Binding-site contacts:
Ligand atom C3 contacts residue PRO83 of chain 1.A at 3.8 Å (hydrophobic).
Ligand atom C8 contacts residue ARG84 of chain 1.A at 3.7 Å.
Ligand atom C8 contacts residue ASN284 of chain 1.A at 4.3 Å.
Ligand atom C1 contacts residue ASN284 of chain 1.A at 1.5 Å.
Ligand atom C4 contacts residue ASN284 of chain 1.A at 4.4 Å.
Ligand atom C3 contacts residue ASN284 of chain 1.A at 3.9 Å.
Ligand atom C7 contacts residue ASN284 of chain 1.A at 3.4 Å.
Ligand atom C8 contacts residue ARG356 of chain 1.A at 4.5 Å.
Ligand atom N2 contacts residue PRO83 of chain 1.A at 2.7 Å (h-bond).
Ligand atom O5 contacts residue ASN284 of chain 1.A at 2.5 Å (h-bond).
Ligand atom O7 contacts residue ASN284 of chain 1.A at 3.4 Å (h-bond).
Ligand atom C7 contacts residue PRO83 of chain 1.A at 3.6 Å (hydrophobic).
Ligand atom O3 contacts residue PRO83 of chain 1.A at 4.3 Å.
Ligand atom C8 contacts residue LEU85 of chain 1.A at 3.9 Å (hydrophobic).
Ligand atom N2 contacts residue ARG84 of chain 1.A at 4.0 Å.
Ligand atom C1 contacts residue TYR82 of chain 1.A at 4.4 Å (hydrophobic).
Ligand atom C7 contacts residue ARG84 of chain 1.A at 4.3 Å.
Ligand atom C8 contacts residue PRO83 of chain 1.A at 3.6 Å (hydrophobic).
Ligand atom C1 contacts residue PRO83 of chain 1.A at 3.9 Å (hydrophobic).
Ligand atom C2 contacts residue ASN284 of chain 1.A at 2.5 Å.
Ligand atom C5 contacts residue ASN284 of chain 1.A at 3.8 Å.
Ligand atom N2 contacts residue ASN284 of chain 1.A at 3.0 Å (h-bond).
Ligand atom C2 contacts residue PRO83 of chain 1.A at 3.6 Å (hydrophobic).

A small-molecule ligand and the protein it binds are described below.
Small molecule (SMILES): CC(=O)N[C@@H]1[C@@H](O)[C@H](O)[C@@H](CO)O[C@H]1O

Sequence of chain 1.A:
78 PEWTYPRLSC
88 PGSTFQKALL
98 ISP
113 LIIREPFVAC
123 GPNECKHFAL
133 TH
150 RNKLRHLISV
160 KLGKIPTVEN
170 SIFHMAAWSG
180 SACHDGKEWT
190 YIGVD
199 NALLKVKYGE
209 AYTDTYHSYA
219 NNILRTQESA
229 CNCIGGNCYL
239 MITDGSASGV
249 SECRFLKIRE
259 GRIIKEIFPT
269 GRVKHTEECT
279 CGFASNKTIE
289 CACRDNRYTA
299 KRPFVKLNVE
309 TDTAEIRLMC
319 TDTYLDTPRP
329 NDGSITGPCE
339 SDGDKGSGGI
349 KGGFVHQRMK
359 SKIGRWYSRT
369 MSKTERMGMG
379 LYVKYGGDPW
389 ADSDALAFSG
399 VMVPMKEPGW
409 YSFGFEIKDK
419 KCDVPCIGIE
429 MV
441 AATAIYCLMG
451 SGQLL